Sequence of chain 1.A:
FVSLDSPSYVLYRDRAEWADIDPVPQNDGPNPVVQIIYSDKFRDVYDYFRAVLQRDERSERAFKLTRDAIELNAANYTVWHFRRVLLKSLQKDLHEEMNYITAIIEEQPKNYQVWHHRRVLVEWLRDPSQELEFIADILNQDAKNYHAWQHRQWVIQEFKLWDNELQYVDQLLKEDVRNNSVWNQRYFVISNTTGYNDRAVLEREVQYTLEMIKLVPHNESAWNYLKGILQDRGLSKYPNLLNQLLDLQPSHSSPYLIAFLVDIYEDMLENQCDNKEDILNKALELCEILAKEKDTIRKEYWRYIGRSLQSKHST

Sequence of chain 1.B:
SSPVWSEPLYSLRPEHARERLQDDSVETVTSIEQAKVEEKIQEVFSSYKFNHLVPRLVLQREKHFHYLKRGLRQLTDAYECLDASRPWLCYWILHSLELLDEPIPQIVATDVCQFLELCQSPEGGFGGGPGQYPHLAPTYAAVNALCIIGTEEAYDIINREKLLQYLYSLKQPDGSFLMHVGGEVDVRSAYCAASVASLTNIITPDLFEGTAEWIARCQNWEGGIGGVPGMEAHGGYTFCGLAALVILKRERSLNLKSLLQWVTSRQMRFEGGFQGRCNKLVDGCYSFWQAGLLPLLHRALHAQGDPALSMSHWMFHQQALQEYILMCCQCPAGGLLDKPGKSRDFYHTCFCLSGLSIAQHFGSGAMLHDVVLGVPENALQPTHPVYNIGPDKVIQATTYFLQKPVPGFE

Binding-site contacts:
Ligand atom C5 contacts residue VAL9 of chain 1.C at 3.7 Å (hydrophobic).
Ligand atom C14 contacts residue LEU10 of chain 1.C at 3.8 Å (hydrophobic).
Ligand atom C7 contacts residue GLY250 of chain 1.B at 3.7 Å.
Ligand atom C4 contacts residue CYS8 of chain 1.C at 4.0 Å (hydrophobic).
Ligand atom C5 contacts residue TYR361 of chain 1.B at 3.8 Å (hydrophobic).
Ligand atom C10 contacts residue TYR166 of chain 1.A at 3.6 Å (hydrophobic).
Ligand atom C15 contacts residue TYR205 of chain 1.B at 3.6 Å (hydrophobic).
Ligand atom C12 contacts residue ARG202 of chain 1.B at 4.1 Å.
Ligand atom C2 contacts residue CYS8 of chain 1.C at 2.7 Å (hydrophobic).
Ligand atom C10 contacts residue TYR251 of chain 1.B at 3.9 Å (hydrophobic).
Ligand atom C1 contacts residue ASP297 of chain 1.B at 3.4 Å.
Ligand atom C11 contacts residue ARG202 of chain 1.B at 3.8 Å.
Ligand atom C7 contacts residue TRP303 of chain 1.B at 3.9 Å (hydrophobic).
Ligand atom C9 contacts residue GLY250 of chain 1.B at 3.7 Å.
Ligand atom C12 contacts residue TRP303 of chain 1.B at 3.7 Å (hydrophobic).
Ligand atom C15 contacts residue CYS206 of chain 1.B at 4.0 Å (hydrophobic).
Ligand atom C1 contacts residue CYS8 of chain 1.C at 1.8 Å (hydrophobic).
Ligand atom C14 contacts residue TRP102 of chain 1.B at 3.7 Å (hydrophobic).
Ligand atom C1 contacts residue ZN1 of chain 1.F at 3.4 Å.
Ligand atom C2 contacts residue TYR361 of chain 1.B at 3.9 Å (hydrophobic).
Ligand atom C2 contacts residue TYR300 of chain 1.B at 3.7 Å (hydrophobic).
Ligand atom C1 contacts residue TYR300 of chain 1.B at 4.0 Å (hydrophobic).
Ligand atom C3 contacts residue CYS8 of chain 1.C at 3.6 Å (hydrophobic).
Ligand atom C7 contacts residue HIS248 of chain 1.B at 4.1 Å.
Ligand atom C6 contacts residue TYR300 of chain 1.B at 3.8 Å (hydrophobic).
Ligand atom C8 contacts residue GLY250 of chain 1.B at 3.7 Å.
Ligand atom C4 contacts residue VAL9 of chain 1.C at 4.0 Å (hydrophobic).
Ligand atom C5 contacts residue LEU10 of chain 1.C at 3.7 Å (hydrophobic).
Ligand atom C11 contacts residue LEU10 of chain 1.C at 4.1 Å (hydrophobic).
Ligand atom C3 contacts residue TYR300 of chain 1.B at 3.7 Å (hydrophobic).
Ligand atom C12 contacts residue CYS254 of chain 1.B at 3.5 Å (hydrophobic).
Ligand atom C15 contacts residue CYS254 of chain 1.B at 4.0 Å (hydrophobic).
Ligand atom C6 contacts residue HIS248 of chain 1.B at 3.5 Å.
Ligand atom C13 contacts residue CYS254 of chain 1.B at 4.0 Å (hydrophobic).
Ligand atom C2 contacts residue CYS299 of chain 1.B at 3.8 Å (hydrophobic).
Ligand atom C2 contacts residue ZN1 of chain 1.F at 3.9 Å.
Ligand atom C14 contacts residue ARG202 of chain 1.B at 3.9 Å.
Ligand atom C1 contacts residue CYS299 of chain 1.B at 4.1 Å (hydrophobic).
Ligand atom C4 contacts residue TYR300 of chain 1.B at 4.1 Å (hydrophobic).
Ligand atom C7 contacts residue LEU10 of chain 1.C at 3.9 Å (hydrophobic).

A small-molecule ligand and the protein it binds are described below.
Small molecule (SMILES): C/C=C(\C)CC/C=C(\C)CCC=C(C)C

Sequence of chain 1.C:
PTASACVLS